This protein binds this small molecule.
Small molecule (SMILES): Nc1ncnc2c1ncn2[C@H]1C[C@H](O)[C@@H](COP(=O)(O)O)O1

Binding-site contacts:
Ligand atom C5' contacts residue HIS429 of chain 1.G at 3.1 Å.
Ligand atom C2' contacts residue PRO430 of chain 1.G at 3.5 Å (hydrophobic).
Ligand atom N1 contacts residue GLY438 of chain 1.G at 3.7 Å.
Ligand atom O5' contacts residue HIS429 of chain 1.G at 4.2 Å.
Ligand atom C6 contacts residue PRO430 of chain 1.G at 3.7 Å (hydrophobic).
Ligand atom N6 contacts residue GLY436 of chain 1.G at 3.8 Å.
Ligand atom C5' contacts residue HIS427 of chain 1.I at 4.0 Å.
Ligand atom C2 contacts residue PRO430 of chain 1.G at 3.8 Å (hydrophobic).
Ligand atom O2P contacts residue ASP425 of chain 1.I at 3.2 Å (salt-bridge).
Ligand atom N1 contacts residue PRO430 of chain 1.G at 3.5 Å (h-bond).
Ligand atom N6 contacts residue PRO432 of chain 1.G at 4.0 Å.
Ligand atom N9 contacts residue ASN426 of chain 1.I at 4.1 Å.
Ligand atom N7 contacts residue SER431 of chain 1.G at 3.8 Å.
Ligand atom C2 contacts residue PRO217 of chain 1.G at 3.8 Å (hydrophobic).
Ligand atom N3 contacts residue PRO217 of chain 1.G at 3.9 Å.
Ligand atom C4 contacts residue PRO217 of chain 1.G at 3.8 Å (hydrophobic).
Ligand atom N6 contacts residue PRO430 of chain 1.G at 4.1 Å.
Ligand atom C8 contacts residue ASP425 of chain 1.I at 4.1 Å.
Ligand atom P contacts residue ASP425 of chain 1.I at 3.7 Å.
Ligand atom N7 contacts residue ASN408 of chain 1.G at 3.5 Å (h-bond).
Ligand atom N6 contacts residue ASN408 of chain 1.G at 3.9 Å.
Ligand atom N6 contacts residue SER431 of chain 1.G at 3.3 Å.
Ligand atom C6 contacts residue PRO217 of chain 1.G at 4.0 Å (hydrophobic).
Ligand atom N1 contacts residue PRO217 of chain 1.G at 4.1 Å.
Ligand atom C8 contacts residue ASN426 of chain 1.I at 3.0 Å.
Ligand atom C2 contacts residue GLY438 of chain 1.G at 3.9 Å.
Ligand atom N3 contacts residue PRO430 of chain 1.G at 4.1 Å.
Ligand atom N7 contacts residue ASN426 of chain 1.I at 3.5 Å (h-bond).
Ligand atom N9 contacts residue PRO217 of chain 1.G at 4.2 Å.
Ligand atom O4' contacts residue HIS429 of chain 1.G at 4.0 Å.
Ligand atom O2P contacts residue HIS427 of chain 1.I at 3.1 Å.
Ligand atom N6 contacts residue GLY438 of chain 1.G at 4.2 Å.
Ligand atom O4' contacts residue ASN426 of chain 1.I at 4.0 Å.
Ligand atom O2P contacts residue ASN426 of chain 1.I at 3.3 Å.
Ligand atom C5 contacts residue SER431 of chain 1.G at 4.0 Å.
Ligand atom C6 contacts residue SER431 of chain 1.G at 3.8 Å.
Ligand atom C2' contacts residue HIS429 of chain 1.G at 3.7 Å.
Ligand atom C5 contacts residue PRO217 of chain 1.G at 3.8 Å (hydrophobic).
Ligand atom C4' contacts residue HIS429 of chain 1.G at 3.9 Å.
Ligand atom C3' contacts residue HIS429 of chain 1.G at 3.7 Å.

Sequence of chain 1.G:
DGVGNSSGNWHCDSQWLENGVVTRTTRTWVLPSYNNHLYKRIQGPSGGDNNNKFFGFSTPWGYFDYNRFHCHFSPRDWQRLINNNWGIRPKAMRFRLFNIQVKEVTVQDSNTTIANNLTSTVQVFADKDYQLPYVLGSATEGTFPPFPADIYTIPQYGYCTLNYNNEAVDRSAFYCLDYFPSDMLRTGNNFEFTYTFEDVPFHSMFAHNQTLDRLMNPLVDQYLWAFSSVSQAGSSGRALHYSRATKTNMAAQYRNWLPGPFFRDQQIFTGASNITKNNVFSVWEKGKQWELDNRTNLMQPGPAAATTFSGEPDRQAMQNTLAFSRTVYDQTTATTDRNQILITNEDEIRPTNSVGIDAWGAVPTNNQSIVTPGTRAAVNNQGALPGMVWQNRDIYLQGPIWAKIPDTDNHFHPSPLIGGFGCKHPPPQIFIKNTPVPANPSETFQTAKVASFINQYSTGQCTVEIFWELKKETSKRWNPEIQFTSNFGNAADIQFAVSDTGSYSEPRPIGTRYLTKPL

Sequence of chain 1.I:
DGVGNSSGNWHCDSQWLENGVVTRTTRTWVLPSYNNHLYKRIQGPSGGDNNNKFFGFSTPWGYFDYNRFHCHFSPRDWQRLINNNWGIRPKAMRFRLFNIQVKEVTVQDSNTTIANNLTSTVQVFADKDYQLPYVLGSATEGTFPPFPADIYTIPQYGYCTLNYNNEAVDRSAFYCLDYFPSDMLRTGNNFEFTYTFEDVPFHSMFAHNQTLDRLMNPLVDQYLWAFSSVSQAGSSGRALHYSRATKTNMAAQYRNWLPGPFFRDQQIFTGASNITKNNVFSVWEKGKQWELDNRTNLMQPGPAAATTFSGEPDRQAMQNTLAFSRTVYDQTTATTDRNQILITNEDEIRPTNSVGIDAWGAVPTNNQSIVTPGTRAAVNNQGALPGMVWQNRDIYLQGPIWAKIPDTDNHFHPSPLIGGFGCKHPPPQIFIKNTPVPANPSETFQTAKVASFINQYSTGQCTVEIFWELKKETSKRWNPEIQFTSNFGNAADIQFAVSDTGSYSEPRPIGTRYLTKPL